A protein and the small-molecule ligand that binds it are described below.
Small molecule (SMILES): CC(=O)N[C@@H]1[C@@H](O)[C@H](O)[C@@H](CO)O[C@H]1O

Binding-site contacts:
Ligand atom C8 contacts residue ASN108 of chain 1.B at 4.3 Å.
Ligand atom C4 contacts residue ASN108 of chain 1.B at 4.3 Å.
Ligand atom C2 contacts residue ARG106 of chain 1.B at 4.5 Å.
Ligand atom C2 contacts residue ASN108 of chain 1.B at 2.5 Å.
Ligand atom N2 contacts residue ARG106 of chain 1.B at 3.8 Å.
Ligand atom C5 contacts residue ASN108 of chain 1.B at 3.6 Å.
Ligand atom C1 contacts residue ARG106 of chain 1.B at 4.2 Å.
Ligand atom C7 contacts residue ARG106 of chain 1.B at 3.9 Å.
Ligand atom C3 contacts residue ASN108 of chain 1.B at 3.7 Å.
Ligand atom C1 contacts residue ASN108 of chain 1.B at 1.4 Å.
Ligand atom O5 contacts residue ASN108 of chain 1.B at 2.3 Å (h-bond).
Ligand atom N2 contacts residue ASN108 of chain 1.B at 3.2 Å (h-bond).
Ligand atom C7 contacts residue ASN108 of chain 1.B at 4.1 Å.
Ligand atom O7 contacts residue ARG106 of chain 1.B at 3.9 Å.
Ligand atom O3 contacts residue ASN108 of chain 1.B at 4.2 Å.

Sequence of chain 1.B:
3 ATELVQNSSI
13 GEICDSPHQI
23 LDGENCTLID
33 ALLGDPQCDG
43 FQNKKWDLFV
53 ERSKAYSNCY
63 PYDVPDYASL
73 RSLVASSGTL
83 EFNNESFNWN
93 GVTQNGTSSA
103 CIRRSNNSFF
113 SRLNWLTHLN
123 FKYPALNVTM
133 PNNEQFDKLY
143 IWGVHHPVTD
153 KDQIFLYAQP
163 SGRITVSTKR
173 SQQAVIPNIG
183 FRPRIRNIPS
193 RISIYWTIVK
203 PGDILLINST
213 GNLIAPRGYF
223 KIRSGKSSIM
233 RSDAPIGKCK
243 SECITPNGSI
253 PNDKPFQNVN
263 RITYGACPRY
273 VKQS